A protein and the small-molecule ligand that binds it are described below.
Small molecule (SMILES): O=C(O)[C@@](O)(COP(=O)(O)O)[C@H](O)[C@H](O)COP(=O)(O)O

Binding-site contacts:
Ligand atom O7 contacts residue LYS175 of chain 2.E at 3.3 Å (salt-bridge).
Ligand atom O2 contacts residue KCX201 of chain 2.E at 3.3 Å (h-bond).
Ligand atom O2 contacts residue THR173 of chain 2.E at 3.4 Å (h-bond).
Ligand atom P1 contacts residue THR65 of chain 1.A at 3.4 Å.
Ligand atom O7 contacts residue ASP203 of chain 2.E at 3.1 Å (salt-bridge).
Ligand atom O4 contacts residue GLY380 of chain 2.E at 3.2 Å.
Ligand atom O2P contacts residue GLY381 of chain 2.E at 2.9 Å (h-bond).
Ligand atom O3 contacts residue GLU204 of chain 2.E at 3.0 Å (salt-bridge).
Ligand atom O3 contacts residue MG1 of chain 2.U at 2.3 Å.
Ligand atom O7 contacts residue ASN123 of chain 1.A at 3.0 Å (h-bond).
Ligand atom C3 contacts residue KCX201 of chain 2.E at 2.9 Å.
Ligand atom O2 contacts residue LYS175 of chain 2.E at 3.0 Å (salt-bridge).
Ligand atom O2P contacts residue LYS334 of chain 2.E at 2.7 Å (salt-bridge).
Ligand atom O1P contacts residue GLY404 of chain 2.E at 2.7 Å (h-bond).
Ligand atom O1P contacts residue THR65 of chain 1.A at 2.5 Å (h-bond).
Ligand atom O4 contacts residue LEU335 of chain 2.E at 3.4 Å.
Ligand atom O2P contacts residue THR65 of chain 1.A at 3.4 Å (h-bond).
Ligand atom O4P contacts residue HIS327 of chain 2.E at 2.9 Å (h-bond).
Ligand atom C3 contacts residue MG1 of chain 2.U at 3.2 Å.
Ligand atom O2 contacts residue MG1 of chain 2.U at 2.3 Å.
Ligand atom O4P contacts residue SER379 of chain 2.E at 3.4 Å (h-bond).
Ligand atom O7 contacts residue GLU204 of chain 2.E at 3.0 Å (salt-bridge).
Ligand atom O5 contacts residue LEU335 of chain 2.E at 3.2 Å.
Ligand atom O7 contacts residue MG1 of chain 2.U at 2.3 Å.
Ligand atom C2 contacts residue MG1 of chain 2.U at 3.0 Å.
Ligand atom O1 contacts residue LYS175 of chain 2.E at 3.2 Å (salt-bridge).
Ligand atom O5P contacts residue ARG295 of chain 2.E at 2.9 Å (salt-bridge).
Ligand atom C contacts residue LYS175 of chain 2.E at 3.4 Å.
Ligand atom O6P contacts residue ARG295 of chain 2.E at 2.9 Å (salt-bridge).
Ligand atom O2P contacts residue TRP66 of chain 1.A at 3.1 Å.
Ligand atom O1P contacts residue LYS175 of chain 2.E at 3.4 Å.
Ligand atom O4 contacts residue SER379 of chain 2.E at 3.0 Å (h-bond).
Ligand atom O6 contacts residue LYS334 of chain 2.E at 3.0 Å (salt-bridge).
Ligand atom C contacts residue MG1 of chain 2.U at 3.0 Å.
Ligand atom C3 contacts residue SER379 of chain 2.E at 3.5 Å.
Ligand atom O7 contacts residue LYS177 of chain 2.E at 2.8 Å (salt-bridge).
Ligand atom O3 contacts residue HIS294 of chain 2.E at 2.9 Å (h-bond).
Ligand atom O3P contacts residue GLY403 of chain 2.E at 2.7 Å (h-bond).
Ligand atom O6 contacts residue GLU60 of chain 1.A at 3.3 Å (salt-bridge).
Ligand atom O3 contacts residue KCX201 of chain 2.E at 2.1 Å (h-bond).

Sequence of chain 1.A:
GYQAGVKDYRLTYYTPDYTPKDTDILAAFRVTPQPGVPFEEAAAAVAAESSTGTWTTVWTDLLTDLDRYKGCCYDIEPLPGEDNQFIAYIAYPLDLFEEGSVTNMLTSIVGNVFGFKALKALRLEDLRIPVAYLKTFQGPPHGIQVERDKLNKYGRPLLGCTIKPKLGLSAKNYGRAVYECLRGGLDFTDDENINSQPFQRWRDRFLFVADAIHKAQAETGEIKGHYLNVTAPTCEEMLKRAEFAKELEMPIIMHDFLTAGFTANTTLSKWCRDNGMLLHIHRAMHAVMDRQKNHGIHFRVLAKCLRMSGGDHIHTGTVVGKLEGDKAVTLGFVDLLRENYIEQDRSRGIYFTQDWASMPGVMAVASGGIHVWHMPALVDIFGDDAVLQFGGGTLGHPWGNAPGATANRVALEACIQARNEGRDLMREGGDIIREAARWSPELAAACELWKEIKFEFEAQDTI

Sequence of chain 2.E:
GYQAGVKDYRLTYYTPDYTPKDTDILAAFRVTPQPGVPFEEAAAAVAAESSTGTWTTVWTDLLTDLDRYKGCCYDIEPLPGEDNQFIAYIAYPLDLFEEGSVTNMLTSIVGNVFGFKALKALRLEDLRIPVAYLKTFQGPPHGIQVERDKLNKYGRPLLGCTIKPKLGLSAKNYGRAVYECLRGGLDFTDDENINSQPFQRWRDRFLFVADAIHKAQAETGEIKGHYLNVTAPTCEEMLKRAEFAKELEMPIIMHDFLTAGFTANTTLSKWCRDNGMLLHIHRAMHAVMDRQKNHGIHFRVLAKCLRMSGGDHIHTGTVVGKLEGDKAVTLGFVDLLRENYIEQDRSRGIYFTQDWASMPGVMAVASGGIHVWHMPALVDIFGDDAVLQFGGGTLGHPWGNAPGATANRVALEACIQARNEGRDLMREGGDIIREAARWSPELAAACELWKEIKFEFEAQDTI